Binding-site contacts:
Ligand atom O4 contacts residue GLU303 of chain 1.A at 2.4 Å (salt-bridge).
Ligand atom O4 contacts residue ZN1 of chain 1.B at 2.3 Å.
Ligand atom C17 contacts residue ZN1 of chain 1.B at 2.9 Å.
Ligand atom C5 contacts residue MET840 of chain 1.A at 3.7 Å (hydrophobic).
Ligand atom C4 contacts residue MET840 of chain 1.A at 3.6 Å (hydrophobic).
Ligand atom O3 contacts residue GLU325 of chain 1.A at 2.8 Å (salt-bridge).
Ligand atom N2 contacts residue GLU303 of chain 1.A at 3.1 Å (salt-bridge).
Ligand atom C16 contacts residue HIS302 of chain 1.A at 3.6 Å.
Ligand atom C19 contacts residue VAL265 of chain 1.A at 3.6 Å (hydrophobic).
Ligand atom O3 contacts residue HIS302 of chain 1.A at 3.5 Å (h-bond).
Ligand atom O4 contacts residue GLU269 of chain 1.A at 2.9 Å (salt-bridge).
Ligand atom O2 contacts residue GLY266 of chain 1.A at 3.0 Å.
Ligand atom C3 contacts residue ALA126 of chain 1.A at 3.7 Å (hydrophobic).
Ligand atom C6 contacts residue MET840 of chain 1.A at 3.7 Å (hydrophobic).
Ligand atom C8 contacts residue VAL265 of chain 1.A at 3.7 Å (hydrophobic).
Ligand atom N2 contacts residue ZN1 of chain 1.B at 3.0 Å.
Ligand atom C17 contacts residue TYR386 of chain 1.A at 3.3 Å (hydrophobic).
Ligand atom C18 contacts residue TYR381 of chain 1.A at 3.6 Å (hydrophobic).
Ligand atom O4 contacts residue HIS306 of chain 1.A at 3.1 Å (h-bond).
Ligand atom C3 contacts residue GLU125 of chain 1.A at 3.4 Å.
Ligand atom C9 contacts residue ALA267 of chain 1.A at 3.4 Å (hydrophobic).
Ligand atom C6 contacts residue GLU125 of chain 1.A at 3.5 Å.
Ligand atom C18 contacts residue TYR386 of chain 1.A at 3.5 Å (hydrophobic).
Ligand atom N1 contacts residue VAL265 of chain 1.A at 3.6 Å.
Ligand atom O4 contacts residue HIS302 of chain 1.A at 3.1 Å.
Ligand atom N1 contacts residue ALA267 of chain 1.A at 3.0 Å (h-bond).
Ligand atom C5 contacts residue GLU125 of chain 1.A at 3.2 Å.
Ligand atom C6 contacts residue GLN123 of chain 1.A at 3.5 Å.
Ligand atom C1 contacts residue MET840 of chain 1.A at 3.7 Å (hydrophobic).
Ligand atom C4 contacts residue GLU125 of chain 1.A at 3.1 Å.
Ligand atom C19 contacts residue TYR381 of chain 1.A at 3.5 Å (hydrophobic).
Ligand atom C16 contacts residue GLU303 of chain 1.A at 3.7 Å.
Ligand atom C11 contacts residue TYR386 of chain 1.A at 3.3 Å (hydrophobic).
Ligand atom C15 contacts residue HIS302 of chain 1.A at 3.7 Å.
Ligand atom C9 contacts residue VAL265 of chain 1.A at 3.5 Å (hydrophobic).
Ligand atom C10 contacts residue TYR386 of chain 1.A at 3.5 Å (hydrophobic).
Ligand atom O3 contacts residue ZN1 of chain 1.B at 2.1 Å.
Ligand atom O2 contacts residue ALA267 of chain 1.A at 2.9 Å (h-bond).
Ligand atom N2 contacts residue ALA267 of chain 1.A at 3.1 Å (h-bond).
Ligand atom O3 contacts residue TYR386 of chain 1.A at 2.5 Å (h-bond).

This small molecule binds to this protein.
Small molecule (SMILES): CC(C)(C)OC(=O)N[C@H](C(=O)NO)c1ccc(-c2ccccc2)cc1

Sequence of chain 1.A:
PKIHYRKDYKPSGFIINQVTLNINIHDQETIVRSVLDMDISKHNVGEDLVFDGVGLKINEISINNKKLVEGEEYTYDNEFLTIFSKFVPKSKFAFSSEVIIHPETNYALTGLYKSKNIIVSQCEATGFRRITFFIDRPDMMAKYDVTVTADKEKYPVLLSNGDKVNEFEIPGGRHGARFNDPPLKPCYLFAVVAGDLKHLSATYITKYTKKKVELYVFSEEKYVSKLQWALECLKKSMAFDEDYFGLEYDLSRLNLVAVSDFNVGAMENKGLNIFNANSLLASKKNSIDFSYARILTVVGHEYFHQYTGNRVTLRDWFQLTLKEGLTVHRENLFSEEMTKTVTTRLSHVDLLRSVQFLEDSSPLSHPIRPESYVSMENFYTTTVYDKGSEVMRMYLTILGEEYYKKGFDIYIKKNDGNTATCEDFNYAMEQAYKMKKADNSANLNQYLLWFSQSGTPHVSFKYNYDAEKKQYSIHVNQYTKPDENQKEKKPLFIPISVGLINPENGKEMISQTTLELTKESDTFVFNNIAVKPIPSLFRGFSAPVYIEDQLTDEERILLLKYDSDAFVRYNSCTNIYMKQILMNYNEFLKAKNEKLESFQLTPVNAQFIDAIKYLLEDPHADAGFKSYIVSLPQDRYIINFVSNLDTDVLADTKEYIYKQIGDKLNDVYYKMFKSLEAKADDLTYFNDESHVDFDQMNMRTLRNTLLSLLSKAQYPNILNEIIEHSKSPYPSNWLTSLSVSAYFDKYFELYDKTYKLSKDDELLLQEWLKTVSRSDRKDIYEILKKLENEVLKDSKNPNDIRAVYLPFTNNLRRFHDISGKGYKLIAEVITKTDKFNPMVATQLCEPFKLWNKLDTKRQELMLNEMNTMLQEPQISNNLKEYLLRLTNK